The small molecule below binds the protein below.
Small molecule (SMILES): CC(=O)N[C@@H]1[C@@H](O)[C@H](O)[C@@H](CO)O[C@H]1O

Binding-site contacts:
Ligand atom C7 contacts residue MET306 of chain 1.B at 4.4 Å (hydrophobic).
Ligand atom C3 contacts residue ASN305 of chain 1.B at 3.8 Å.
Ligand atom N2 contacts residue ASN305 of chain 1.B at 3.0 Å (h-bond).
Ligand atom C1 contacts residue ASN305 of chain 1.B at 1.4 Å.
Ligand atom N2 contacts residue MET306 of chain 1.B at 4.1 Å.
Ligand atom C5 contacts residue ASN305 of chain 1.B at 3.7 Å.
Ligand atom C7 contacts residue ASN305 of chain 1.B at 3.9 Å.
Ligand atom O7 contacts residue ASN305 of chain 1.B at 4.4 Å.
Ligand atom C8 contacts residue MET306 of chain 1.B at 3.7 Å (hydrophobic).
Ligand atom C4 contacts residue ASN305 of chain 1.B at 4.2 Å.
Ligand atom C8 contacts residue TRP311 of chain 1.B at 4.0 Å (hydrophobic).
Ligand atom O5 contacts residue ASN305 of chain 1.B at 2.4 Å (h-bond).
Ligand atom C2 contacts residue ASN305 of chain 1.B at 2.5 Å.
Ligand atom C8 contacts residue GLN308 of chain 1.B at 3.8 Å.

Sequence of chain 1.B:
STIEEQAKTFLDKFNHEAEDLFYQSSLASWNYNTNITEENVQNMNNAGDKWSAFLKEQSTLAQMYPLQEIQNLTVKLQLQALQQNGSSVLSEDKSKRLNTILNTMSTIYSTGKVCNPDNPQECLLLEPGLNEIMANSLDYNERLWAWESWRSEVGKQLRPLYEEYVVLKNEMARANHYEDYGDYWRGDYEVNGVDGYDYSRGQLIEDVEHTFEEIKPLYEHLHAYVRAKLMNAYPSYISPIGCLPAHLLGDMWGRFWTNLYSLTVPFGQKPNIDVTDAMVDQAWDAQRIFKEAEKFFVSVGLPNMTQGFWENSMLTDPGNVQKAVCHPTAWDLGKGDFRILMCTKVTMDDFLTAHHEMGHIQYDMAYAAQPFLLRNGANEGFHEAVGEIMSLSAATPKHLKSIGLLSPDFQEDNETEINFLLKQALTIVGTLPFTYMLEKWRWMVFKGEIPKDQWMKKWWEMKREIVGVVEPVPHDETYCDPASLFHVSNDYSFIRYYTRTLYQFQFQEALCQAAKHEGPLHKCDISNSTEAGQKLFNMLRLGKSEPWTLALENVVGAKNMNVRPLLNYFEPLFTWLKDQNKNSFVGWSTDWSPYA